Sequence of chain 1.B:
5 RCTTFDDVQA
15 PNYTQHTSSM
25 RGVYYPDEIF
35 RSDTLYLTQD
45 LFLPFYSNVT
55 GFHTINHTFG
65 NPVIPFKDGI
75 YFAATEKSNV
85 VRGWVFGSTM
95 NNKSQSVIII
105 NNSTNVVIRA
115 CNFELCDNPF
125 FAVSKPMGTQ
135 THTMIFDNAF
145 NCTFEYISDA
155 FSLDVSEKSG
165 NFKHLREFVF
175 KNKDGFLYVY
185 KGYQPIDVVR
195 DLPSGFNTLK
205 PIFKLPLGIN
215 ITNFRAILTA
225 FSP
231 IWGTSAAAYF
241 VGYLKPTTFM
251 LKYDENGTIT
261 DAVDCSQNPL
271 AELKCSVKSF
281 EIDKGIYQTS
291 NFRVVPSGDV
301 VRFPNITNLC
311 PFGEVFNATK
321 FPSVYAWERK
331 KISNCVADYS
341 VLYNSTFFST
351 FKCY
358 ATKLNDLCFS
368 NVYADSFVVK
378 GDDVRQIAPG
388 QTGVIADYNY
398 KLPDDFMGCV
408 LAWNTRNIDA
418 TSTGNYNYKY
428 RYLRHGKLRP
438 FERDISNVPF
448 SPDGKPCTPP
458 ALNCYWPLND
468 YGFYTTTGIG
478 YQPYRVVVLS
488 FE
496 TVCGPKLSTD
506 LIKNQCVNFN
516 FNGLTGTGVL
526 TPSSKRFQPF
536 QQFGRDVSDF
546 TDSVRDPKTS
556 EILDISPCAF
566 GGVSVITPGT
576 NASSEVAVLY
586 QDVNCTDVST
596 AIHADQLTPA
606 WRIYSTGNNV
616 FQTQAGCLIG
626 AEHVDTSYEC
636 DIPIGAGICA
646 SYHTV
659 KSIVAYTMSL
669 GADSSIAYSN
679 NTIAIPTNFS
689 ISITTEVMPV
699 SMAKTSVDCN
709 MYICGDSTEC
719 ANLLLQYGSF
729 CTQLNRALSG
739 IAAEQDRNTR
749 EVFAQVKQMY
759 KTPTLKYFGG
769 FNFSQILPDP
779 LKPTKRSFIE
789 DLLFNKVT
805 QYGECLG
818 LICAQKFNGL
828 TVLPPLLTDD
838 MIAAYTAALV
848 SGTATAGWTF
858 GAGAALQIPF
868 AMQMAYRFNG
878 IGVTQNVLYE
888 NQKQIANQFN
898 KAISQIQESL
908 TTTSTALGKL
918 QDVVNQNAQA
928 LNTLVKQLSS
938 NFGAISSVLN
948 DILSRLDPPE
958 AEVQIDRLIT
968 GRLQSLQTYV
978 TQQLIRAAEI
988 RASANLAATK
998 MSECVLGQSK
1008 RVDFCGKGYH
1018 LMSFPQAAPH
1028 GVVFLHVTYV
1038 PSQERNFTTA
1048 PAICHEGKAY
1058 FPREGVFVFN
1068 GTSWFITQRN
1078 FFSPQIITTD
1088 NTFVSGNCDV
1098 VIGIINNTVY

The small molecule below binds the protein below.
Small molecule (SMILES): CC(=O)N[C@H]1[C@H](O[C@H]2[C@H](O)[C@@H](NC(C)=O)CO[C@@H]2CO)O[C@H](CO)[C@@H](O[C@@H]2O[C@H](CO)[C@@H](O)[C@H](O[C@H]3O[C@H](CO)[C@@H](O)[C@H](O)[C@@H]3O)[C@@H]2O)[C@@H]1O

Binding-site contacts:
Ligand atom C6 contacts residue GLN891 of chain 1.B at 4.2 Å.
Ligand atom C5 contacts residue ASN686 of chain 1.B at 3.7 Å.
Ligand atom C7 contacts residue ASN686 of chain 1.B at 3.8 Å.
Ligand atom C4 contacts residue GLN891 of chain 1.B at 4.2 Å.
Ligand atom C6 contacts residue GLN895 of chain 1.B at 4.4 Å.
Ligand atom C8 contacts residue LYS898 of chain 1.B at 4.3 Å.
Ligand atom O5 contacts residue GLN891 of chain 1.B at 4.0 Å.
Ligand atom O4 contacts residue GLN891 of chain 1.B at 4.1 Å.
Ligand atom C8 contacts residue GLN895 of chain 1.B at 4.3 Å.
Ligand atom C1 contacts residue ASN686 of chain 1.B at 1.4 Å.
Ligand atom N2 contacts residue ASN686 of chain 1.B at 2.8 Å (h-bond).
Ligand atom O7 contacts residue ASN686 of chain 1.B at 4.3 Å.
Ligand atom O5 contacts residue ASN686 of chain 1.B at 2.4 Å (h-bond).
Ligand atom C1 contacts residue GLN891 of chain 1.B at 4.1 Å.
Ligand atom C4 contacts residue ASN686 of chain 1.B at 4.2 Å.
Ligand atom C5 contacts residue GLN891 of chain 1.B at 3.4 Å.
Ligand atom C3 contacts residue ASN686 of chain 1.B at 3.7 Å.
Ligand atom C3 contacts residue GLN891 of chain 1.B at 4.4 Å.
Ligand atom C2 contacts residue ASN686 of chain 1.B at 2.4 Å.